Binding-site contacts:
Ligand atom N12 contacts residue VAL109 of chain 1.A at 3.4 Å (h-bond).
Ligand atom C3 contacts residue ASP174 of chain 1.A at 4.0 Å.
Ligand atom C4 contacts residue LEU106 of chain 1.A at 3.9 Å (hydrophobic).
Ligand atom N12 contacts residue ASP107 of chain 1.A at 3.9 Å.
Ligand atom C11 contacts residue ASP107 of chain 1.A at 3.0 Å.
Ligand atom O2 contacts residue ASP174 of chain 1.A at 3.4 Å.
Ligand atom N16 contacts residue VAL109 of chain 1.A at 2.6 Å (h-bond).
Ligand atom N12 contacts residue TYR108 of chain 1.A at 4.0 Å.
Ligand atom C11 contacts residue LEU162 of chain 1.A at 3.5 Å (hydrophobic).
Ligand atom C4 contacts residue ASP174 of chain 1.A at 3.9 Å.
Ligand atom C5 contacts residue LEU106 of chain 1.A at 3.6 Å (hydrophobic).
Ligand atom O10 contacts residue ASP107 of chain 1.A at 3.9 Å.
Ligand atom N12 contacts residue LEU162 of chain 1.A at 3.4 Å.
Ligand atom C19 contacts residue VAL109 of chain 1.A at 3.7 Å (hydrophobic).
Ligand atom C19 contacts residue TYR108 of chain 1.A at 3.3 Å (hydrophobic).
Ligand atom C17 contacts residue PRO110 of chain 1.A at 3.7 Å (hydrophobic).
Ligand atom O2 contacts residue LYS59 of chain 1.A at 3.5 Å.
Ligand atom O10 contacts residue VAL84 of chain 1.A at 4.0 Å.
Ligand atom C20 contacts residue PRO110 of chain 1.A at 3.9 Å (hydrophobic).
Ligand atom C13 contacts residue LEU162 of chain 1.A at 3.5 Å (hydrophobic).
Ligand atom C9 contacts residue LEU162 of chain 1.A at 3.6 Å (hydrophobic).
Ligand atom C17 contacts residue VAL109 of chain 1.A at 3.1 Å (hydrophobic).
Ligand atom C14 contacts residue VAL109 of chain 1.A at 3.8 Å (hydrophobic).
Ligand atom C5 contacts residue CYS173 of chain 1.A at 3.9 Å (hydrophobic).
Ligand atom C1 contacts residue ASP174 of chain 1.A at 3.6 Å.
Ligand atom C18 contacts residue VAL109 of chain 1.A at 3.9 Å (hydrophobic).
Ligand atom C18 contacts residue PRO110 of chain 1.A at 3.5 Å (hydrophobic).
Ligand atom C19 contacts residue PRO110 of chain 1.A at 3.2 Å (hydrophobic).
Ligand atom O10 contacts residue ALA57 of chain 1.A at 3.4 Å.
Ligand atom C11 contacts residue ALA57 of chain 1.A at 3.3 Å (hydrophobic).
Ligand atom C8 contacts residue VAL44 of chain 1.A at 3.8 Å (hydrophobic).
Ligand atom C13 contacts residue ALA57 of chain 1.A at 4.0 Å (hydrophobic).
Ligand atom C11 contacts residue TYR108 of chain 1.A at 4.0 Å (hydrophobic).
Ligand atom C1 contacts residue PHE41 of chain 1.A at 3.7 Å (hydrophobic).
Ligand atom C20 contacts residue TYR108 of chain 1.A at 3.3 Å (hydrophobic).
Ligand atom O10 contacts residue LEU162 of chain 1.A at 3.6 Å.
Ligand atom C14 contacts residue LEU162 of chain 1.A at 3.9 Å (hydrophobic).
Ligand atom C9 contacts residue ALA57 of chain 1.A at 3.9 Å (hydrophobic).
Ligand atom N12 contacts residue ALA57 of chain 1.A at 3.7 Å.
Ligand atom C11 contacts residue VAL109 of chain 1.A at 3.8 Å (hydrophobic).

Sequence of chain 1.A:
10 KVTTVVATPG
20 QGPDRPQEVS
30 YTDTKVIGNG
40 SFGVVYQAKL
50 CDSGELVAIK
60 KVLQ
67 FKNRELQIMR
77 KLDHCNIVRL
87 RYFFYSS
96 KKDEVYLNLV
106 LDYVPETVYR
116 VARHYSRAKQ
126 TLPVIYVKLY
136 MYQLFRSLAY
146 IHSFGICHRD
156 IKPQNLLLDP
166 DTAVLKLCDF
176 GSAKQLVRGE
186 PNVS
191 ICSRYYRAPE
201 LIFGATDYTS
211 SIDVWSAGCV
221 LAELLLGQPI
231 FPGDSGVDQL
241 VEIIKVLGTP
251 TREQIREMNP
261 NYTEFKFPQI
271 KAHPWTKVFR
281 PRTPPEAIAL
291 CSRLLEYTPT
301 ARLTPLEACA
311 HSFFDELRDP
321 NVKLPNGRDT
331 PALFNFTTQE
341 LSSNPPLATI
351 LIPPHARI

A protein and the small-molecule ligand that binds it are described below.
Small molecule (SMILES): COc1ccc(-c2ocnc2C(=O)NCc2ccncc2)cc1